Binding-site contacts:
Ligand atom C3 contacts residue GLN280 of chain 1.C at 4.3 Å.
Ligand atom C12 contacts residue PHE250 of chain 1.C at 4.2 Å (hydrophobic).
Ligand atom N7 contacts residue GLN280 of chain 1.C at 3.1 Å (h-bond).
Ligand atom C13 contacts residue ILE246 of chain 1.C at 3.3 Å (hydrophobic).
Ligand atom C12 contacts residue PHE283 of chain 1.C at 3.7 Å (hydrophobic).
Ligand atom C10 contacts residue PHE283 of chain 1.C at 3.5 Å (hydrophobic).
Ligand atom C13 contacts residue SER231 of chain 1.C at 2.9 Å.
Ligand atom N7 contacts residue PHE283 of chain 1.C at 3.5 Å.
Ligand atom O14 contacts residue TYR247 of chain 1.C at 4.2 Å.
Ligand atom O14 contacts residue MET267 of chain 1.C at 3.8 Å.
Ligand atom C9 contacts residue TYR78 of chain 1.C at 4.2 Å (hydrophobic).
Ligand atom C8 contacts residue VAL232 of chain 1.C at 3.8 Å (hydrophobic).
Ligand atom C4 contacts residue LEU229 of chain 1.C at 3.7 Å (hydrophobic).
Ligand atom C11 contacts residue PHE250 of chain 1.C at 3.8 Å (hydrophobic).
Ligand atom C8 contacts residue PHE283 of chain 1.C at 4.0 Å (hydrophobic).
Ligand atom C2 contacts residue PHE283 of chain 1.C at 3.4 Å (hydrophobic).
Ligand atom N5 contacts residue PHE283 of chain 1.C at 3.4 Å.
Ligand atom C13 contacts residue VAL232 of chain 1.C at 3.5 Å (hydrophobic).
Ligand atom C12 contacts residue LEU189 of chain 1.C at 4.1 Å (hydrophobic).
Ligand atom O14 contacts residue PHE250 of chain 1.C at 4.0 Å.
Ligand atom C3 contacts residue PHE283 of chain 1.C at 3.5 Å (hydrophobic).
Ligand atom C4 contacts residue PHE283 of chain 1.C at 3.9 Å (hydrophobic).
Ligand atom C9 contacts residue VAL232 of chain 1.C at 4.3 Å (hydrophobic).
Ligand atom C1 contacts residue PHE283 of chain 1.C at 3.5 Å (hydrophobic).
Ligand atom C9 contacts residue SER231 of chain 1.C at 3.5 Å.
Ligand atom C11 contacts residue MET267 of chain 1.C at 4.2 Å (hydrophobic).
Ligand atom O14 contacts residue PHE283 of chain 1.C at 3.5 Å.
Ligand atom N5 contacts residue PHE250 of chain 1.C at 3.9 Å.
Ligand atom C10 contacts residue GLN280 of chain 1.C at 3.6 Å.
Ligand atom C9 contacts residue ILE246 of chain 1.C at 3.9 Å (hydrophobic).
Ligand atom C8 contacts residue ILE246 of chain 1.C at 3.4 Å (hydrophobic).
Ligand atom C9 contacts residue LEU229 of chain 1.C at 4.1 Å (hydrophobic).
Ligand atom N6 contacts residue LEU189 of chain 1.C at 4.3 Å.
Ligand atom N6 contacts residue PHE283 of chain 1.C at 3.6 Å.
Ligand atom C2 contacts residue PHE250 of chain 1.C at 4.2 Å (hydrophobic).
Ligand atom C3 contacts residue ILE246 of chain 1.C at 4.1 Å (hydrophobic).
Ligand atom O14 contacts residue GLN280 of chain 1.C at 3.2 Å (h-bond).
Ligand atom C10 contacts residue PHE250 of chain 1.C at 4.1 Å (hydrophobic).
Ligand atom C11 contacts residue PHE283 of chain 1.C at 3.6 Å (hydrophobic).
Ligand atom C8 contacts residue SER231 of chain 1.C at 4.0 Å.

The protein below binds the small molecule below.
Small molecule (SMILES): O=c1[nH]c2ccccc2c2nccn12

Sequence of chain 1.C:
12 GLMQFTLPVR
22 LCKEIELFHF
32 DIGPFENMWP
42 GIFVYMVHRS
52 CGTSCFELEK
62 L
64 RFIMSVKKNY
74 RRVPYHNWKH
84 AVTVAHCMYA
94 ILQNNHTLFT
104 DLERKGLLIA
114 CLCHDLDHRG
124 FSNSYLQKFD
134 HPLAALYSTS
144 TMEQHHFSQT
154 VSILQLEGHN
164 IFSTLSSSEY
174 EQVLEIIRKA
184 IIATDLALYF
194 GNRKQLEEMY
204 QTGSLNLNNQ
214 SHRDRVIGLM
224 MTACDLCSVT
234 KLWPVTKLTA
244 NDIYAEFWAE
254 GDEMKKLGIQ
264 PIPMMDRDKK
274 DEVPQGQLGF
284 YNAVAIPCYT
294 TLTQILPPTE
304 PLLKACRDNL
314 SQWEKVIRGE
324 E